The small molecule below binds the protein below.
Small molecule (SMILES): CC(=O)N[C@H]1[C@H](O[C@H]2[C@H](O)[C@@H](NC(C)=O)CO[C@@H]2CO)O[C@H](CO)[C@@H](O)[C@@H]1O

Sequence of chain 16.C:
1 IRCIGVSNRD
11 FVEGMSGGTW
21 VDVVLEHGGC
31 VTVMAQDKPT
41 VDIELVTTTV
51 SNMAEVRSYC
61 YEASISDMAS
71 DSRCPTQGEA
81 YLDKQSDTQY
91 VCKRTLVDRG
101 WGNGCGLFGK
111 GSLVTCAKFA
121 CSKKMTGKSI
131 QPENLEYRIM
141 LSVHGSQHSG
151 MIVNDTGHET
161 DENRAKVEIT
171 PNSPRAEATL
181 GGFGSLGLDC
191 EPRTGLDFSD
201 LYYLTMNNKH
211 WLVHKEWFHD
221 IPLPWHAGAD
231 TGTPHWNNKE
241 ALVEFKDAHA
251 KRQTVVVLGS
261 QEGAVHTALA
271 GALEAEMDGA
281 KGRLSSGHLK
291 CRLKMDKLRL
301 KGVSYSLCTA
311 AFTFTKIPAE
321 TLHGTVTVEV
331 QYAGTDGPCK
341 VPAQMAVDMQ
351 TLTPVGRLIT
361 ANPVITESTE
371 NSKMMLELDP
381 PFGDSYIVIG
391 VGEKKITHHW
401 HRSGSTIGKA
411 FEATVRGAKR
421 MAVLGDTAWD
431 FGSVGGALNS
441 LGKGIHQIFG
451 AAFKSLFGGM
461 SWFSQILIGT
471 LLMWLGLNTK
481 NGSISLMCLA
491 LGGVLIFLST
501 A

Binding-site contacts:
Ligand atom C1 contacts residue ASN154 of chain 16.C at 3.0 Å.
Ligand atom O6 contacts residue THR156 of chain 16.C at 2.7 Å (h-bond).
Ligand atom C1 contacts residue THR156 of chain 16.C at 4.2 Å.
Ligand atom O7 contacts residue VAL153 of chain 16.C at 4.1 Å.
Ligand atom N2 contacts residue ASN154 of chain 16.C at 3.2 Å (h-bond).
Ligand atom C8 contacts residue ASN154 of chain 16.C at 2.3 Å.
Ligand atom O7 contacts residue GLY150 of chain 16.C at 4.2 Å.
Ligand atom C2 contacts residue ASN154 of chain 16.C at 3.6 Å.
Ligand atom O5 contacts residue ASN154 of chain 16.C at 4.1 Å.
Ligand atom C5 contacts residue THR156 of chain 16.C at 4.1 Å.
Ligand atom O7 contacts residue ASN154 of chain 16.C at 2.1 Å (h-bond).
Ligand atom O5 contacts residue THR156 of chain 16.C at 4.0 Å.
Ligand atom C6 contacts residue THR156 of chain 16.C at 3.7 Å.
Ligand atom C7 contacts residue ASN154 of chain 16.C at 2.2 Å.